Binding-site contacts:
Ligand atom C4 contacts residue THR199 of chain 2.A at 3.7 Å.
Ligand atom C1 contacts residue GLU204 of chain 2.A at 3.8 Å.
Ligand atom C4 contacts residue PEG1 of chain 2.C at 4.0 Å.
Ligand atom C2 contacts residue HIS282 of chain 2.A at 4.0 Å.
Ligand atom O2 contacts residue HIS282 of chain 2.A at 3.2 Å (h-bond).
Ligand atom C3 contacts residue PHE210 of chain 2.A at 3.6 Å (hydrophobic).
Ligand atom C5 contacts residue TYR148 of chain 2.A at 3.3 Å (hydrophobic).
Ligand atom C5 contacts residue ILE284 of chain 2.A at 3.6 Å (hydrophobic).
Ligand atom O5 contacts residue GLU204 of chain 2.A at 4.0 Å.
Ligand atom C5 contacts residue THR199 of chain 2.A at 3.4 Å.
Ligand atom O4 contacts residue ILE284 of chain 2.A at 3.6 Å.
Ligand atom C3 contacts residue ILE284 of chain 2.A at 3.6 Å (hydrophobic).
Ligand atom C2 contacts residue FE21 of chain 2.D at 2.7 Å.
Ligand atom O5 contacts residue PEG1 of chain 2.C at 3.8 Å.
Ligand atom C1 contacts residue HIS282 of chain 2.A at 3.9 Å.
Ligand atom C1 contacts residue ASN297 of chain 2.A at 3.7 Å.
Ligand atom C1 contacts residue FE21 of chain 2.D at 2.6 Å.
Ligand atom O1 contacts residue FE21 of chain 2.D at 3.8 Å.
Ligand atom O1 contacts residue ASN297 of chain 2.A at 2.8 Å (h-bond).
Ligand atom C1 contacts residue TRP299 of chain 2.A at 3.9 Å (hydrophobic).
Ligand atom C5 contacts residue LEU191 of chain 2.A at 3.8 Å (hydrophobic).
Ligand atom O2 contacts residue FE21 of chain 2.D at 1.9 Å.
Ligand atom O1 contacts residue ASN208 of chain 2.A at 3.0 Å (h-bond).
Ligand atom O1 contacts residue PHE210 of chain 2.A at 3.6 Å.
Ligand atom O2 contacts residue ASN208 of chain 2.A at 3.4 Å (h-bond).
Ligand atom O2 contacts residue GLU204 of chain 2.A at 2.5 Å (salt-bridge).
Ligand atom C5 contacts residue LYS217 of chain 2.A at 3.9 Å.
Ligand atom O4 contacts residue TYR148 of chain 2.A at 2.8 Å (h-bond).
Ligand atom O3 contacts residue TYR148 of chain 2.A at 3.2 Å (h-bond).
Ligand atom O5 contacts residue HIS282 of chain 2.A at 3.5 Å (h-bond).
Ligand atom O5 contacts residue HIS202 of chain 2.A at 3.0 Å (h-bond).
Ligand atom O2 contacts residue TRP299 of chain 2.A at 3.3 Å.
Ligand atom O5 contacts residue FE21 of chain 2.D at 2.1 Å.
Ligand atom O3 contacts residue LEU191 of chain 2.A at 3.6 Å.
Ligand atom C1 contacts residue ASN208 of chain 2.A at 3.5 Å.
Ligand atom O3 contacts residue ILE284 of chain 2.A at 3.5 Å.
Ligand atom O3 contacts residue PHE210 of chain 2.A at 3.7 Å.
Ligand atom C4 contacts residue LEU191 of chain 2.A at 3.7 Å (hydrophobic).
Ligand atom O3 contacts residue LYS217 of chain 2.A at 2.8 Å (salt-bridge).
Ligand atom O4 contacts residue THR199 of chain 2.A at 2.4 Å (h-bond).

The small molecule below binds the protein below.
Small molecule (SMILES): O=C(O)CCC(=O)C(=O)O

Sequence of chain 2.A:
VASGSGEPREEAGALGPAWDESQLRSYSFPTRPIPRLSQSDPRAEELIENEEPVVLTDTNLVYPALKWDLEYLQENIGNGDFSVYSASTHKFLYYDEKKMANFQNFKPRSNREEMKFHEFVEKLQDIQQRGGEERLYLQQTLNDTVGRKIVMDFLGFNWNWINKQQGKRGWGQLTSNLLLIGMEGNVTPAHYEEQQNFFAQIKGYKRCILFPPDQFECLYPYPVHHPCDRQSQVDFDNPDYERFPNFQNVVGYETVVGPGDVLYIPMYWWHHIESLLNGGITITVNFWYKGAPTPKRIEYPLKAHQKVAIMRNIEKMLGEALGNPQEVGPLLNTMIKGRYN